The small molecule below binds the protein below.
Small molecule (SMILES): COc1cccc(C(=O)Nc2ccccc2F)c1

Binding-site contacts:
Ligand atom C17 contacts residue PRO182 of chain 1.B at 3.8 Å (hydrophobic).
Ligand atom C13 contacts residue PRO173 of chain 1.B at 3.1 Å (hydrophobic).
Ligand atom C09 contacts residue GLN384 of chain 1.B at 3.7 Å.
Ligand atom N11 contacts residue PRO348 of chain 1.C at 3.7 Å.
Ligand atom C06 contacts residue GLN384 of chain 1.B at 3.9 Å.
Ligand atom C04 contacts residue ALA387 of chain 1.B at 3.8 Å (hydrophobic).
Ligand atom C09 contacts residue PRO348 of chain 1.C at 3.8 Å (hydrophobic).
Ligand atom C16 contacts residue THR178 of chain 1.B at 3.4 Å.
Ligand atom C01 contacts residue CYS347 of chain 1.C at 3.5 Å (hydrophobic).
Ligand atom C08 contacts residue PRO348 of chain 1.C at 3.7 Å (hydrophobic).
Ligand atom C01 contacts residue ASP345 of chain 1.C at 3.1 Å.
Ligand atom C13 contacts residue PRO182 of chain 1.B at 3.6 Å (hydrophobic).
Ligand atom C12 contacts residue PRO182 of chain 1.B at 3.6 Å (hydrophobic).
Ligand atom C03 contacts residue CYS347 of chain 1.C at 3.8 Å (hydrophobic).
Ligand atom C15 contacts residue PRO173 of chain 1.B at 3.7 Å (hydrophobic).
Ligand atom C12 contacts residue PRO173 of chain 1.B at 3.9 Å (hydrophobic).
Ligand atom F18 contacts residue THR178 of chain 1.B at 3.6 Å.
Ligand atom F18 contacts residue PRO348 of chain 1.C at 3.5 Å.
Ligand atom C13 contacts residue GLN384 of chain 1.B at 3.4 Å.
Ligand atom C04 contacts residue CYS347 of chain 1.C at 3.7 Å (hydrophobic).
Ligand atom C05 contacts residue ALA387 of chain 1.B at 3.8 Å (hydrophobic).
Ligand atom C15 contacts residue GLU181 of chain 1.B at 3.1 Å.
Ligand atom C15 contacts residue SER176 of chain 1.B at 4.0 Å.
Ligand atom O10 contacts residue GLN384 of chain 1.B at 3.4 Å.
Ligand atom O02 contacts residue CYS347 of chain 1.C at 3.6 Å.
Ligand atom C14 contacts residue PRO173 of chain 1.B at 3.2 Å (hydrophobic).
Ligand atom C05 contacts residue PRO348 of chain 1.C at 3.9 Å (hydrophobic).
Ligand atom F18 contacts residue VAL179 of chain 1.B at 3.1 Å.
Ligand atom C16 contacts residue GLU181 of chain 1.B at 3.2 Å.
Ligand atom O10 contacts residue PRO173 of chain 1.B at 3.0 Å.
Ligand atom C14 contacts residue GLN384 of chain 1.B at 3.8 Å.
Ligand atom C15 contacts residue SER172 of chain 1.B at 3.6 Å.
Ligand atom C05 contacts residue MET388 of chain 1.B at 3.9 Å (hydrophobic).
Ligand atom C04 contacts residue PRO348 of chain 1.C at 3.9 Å (hydrophobic).
Ligand atom C16 contacts residue SER176 of chain 1.B at 3.2 Å.
Ligand atom C07 contacts residue PRO348 of chain 1.C at 3.7 Å (hydrophobic).
Ligand atom C14 contacts residue SER172 of chain 1.B at 3.5 Å.
Ligand atom C03 contacts residue PRO348 of chain 1.C at 3.8 Å (hydrophobic).
Ligand atom C16 contacts residue PRO182 of chain 1.B at 3.9 Å (hydrophobic).
Ligand atom C06 contacts residue PRO348 of chain 1.C at 3.8 Å (hydrophobic).

Sequence of chain 1.B:
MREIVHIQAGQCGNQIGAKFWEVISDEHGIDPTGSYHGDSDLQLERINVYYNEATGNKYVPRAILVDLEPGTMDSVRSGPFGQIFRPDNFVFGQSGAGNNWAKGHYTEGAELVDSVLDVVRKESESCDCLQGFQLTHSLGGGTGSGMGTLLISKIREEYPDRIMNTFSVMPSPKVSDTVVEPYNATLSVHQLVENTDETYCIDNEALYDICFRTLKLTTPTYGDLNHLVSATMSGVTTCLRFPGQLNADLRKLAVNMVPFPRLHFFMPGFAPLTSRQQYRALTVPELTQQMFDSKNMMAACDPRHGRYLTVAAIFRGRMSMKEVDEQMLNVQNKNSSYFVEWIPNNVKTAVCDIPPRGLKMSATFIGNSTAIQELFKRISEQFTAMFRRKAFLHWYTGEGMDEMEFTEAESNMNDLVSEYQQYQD

Sequence of chain 1.C:
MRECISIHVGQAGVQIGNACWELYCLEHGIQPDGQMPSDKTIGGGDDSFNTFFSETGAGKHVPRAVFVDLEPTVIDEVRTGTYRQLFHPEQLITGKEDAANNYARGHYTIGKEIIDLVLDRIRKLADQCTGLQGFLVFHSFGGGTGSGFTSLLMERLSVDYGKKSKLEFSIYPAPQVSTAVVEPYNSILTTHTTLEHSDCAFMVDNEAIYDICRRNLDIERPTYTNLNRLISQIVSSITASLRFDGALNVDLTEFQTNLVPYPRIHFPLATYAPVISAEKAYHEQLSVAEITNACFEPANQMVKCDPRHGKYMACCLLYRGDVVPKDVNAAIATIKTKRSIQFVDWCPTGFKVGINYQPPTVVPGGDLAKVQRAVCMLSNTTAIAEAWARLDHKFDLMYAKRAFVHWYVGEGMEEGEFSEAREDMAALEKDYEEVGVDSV